Sequence of chain 1.C:
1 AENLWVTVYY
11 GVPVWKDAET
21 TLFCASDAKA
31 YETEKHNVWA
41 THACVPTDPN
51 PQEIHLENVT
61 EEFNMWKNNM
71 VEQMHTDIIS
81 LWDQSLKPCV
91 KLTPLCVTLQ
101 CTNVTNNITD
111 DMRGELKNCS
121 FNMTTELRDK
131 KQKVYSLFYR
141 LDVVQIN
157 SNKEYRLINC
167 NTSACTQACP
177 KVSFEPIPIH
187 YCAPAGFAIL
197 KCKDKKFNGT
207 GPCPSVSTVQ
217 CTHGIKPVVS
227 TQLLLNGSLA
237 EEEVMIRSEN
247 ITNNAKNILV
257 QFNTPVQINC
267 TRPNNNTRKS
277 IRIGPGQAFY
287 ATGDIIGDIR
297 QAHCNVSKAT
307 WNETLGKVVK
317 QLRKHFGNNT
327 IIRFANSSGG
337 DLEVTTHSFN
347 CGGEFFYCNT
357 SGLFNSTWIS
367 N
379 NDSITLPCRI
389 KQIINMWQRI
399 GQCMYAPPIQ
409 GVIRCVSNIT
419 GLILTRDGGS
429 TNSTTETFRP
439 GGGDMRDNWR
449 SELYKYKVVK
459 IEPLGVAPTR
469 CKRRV

Binding-site contacts:
Ligand atom C3 contacts residue ASN416 of chain 1.C at 3.8 Å.
Ligand atom C5 contacts residue ASN416 of chain 1.C at 3.6 Å.
Ligand atom O6 contacts residue PRO261 of chain 1.C at 3.4 Å.
Ligand atom C4 contacts residue ASN416 of chain 1.C at 4.2 Å.
Ligand atom O7 contacts residue ASN416 of chain 1.C at 3.9 Å.
Ligand atom C2 contacts residue ASN416 of chain 1.C at 2.5 Å.
Ligand atom N2 contacts residue ASN416 of chain 1.C at 2.9 Å (h-bond).
Ligand atom C5 contacts residue PRO261 of chain 1.C at 4.5 Å (hydrophobic).
Ligand atom O5 contacts residue PRO261 of chain 1.C at 3.7 Å.
Ligand atom N2 contacts residue ASN232 of chain 1.C at 4.5 Å.
Ligand atom C1 contacts residue PRO261 of chain 1.C at 4.4 Å (hydrophobic).
Ligand atom C7 contacts residue VAL414 of chain 1.C at 4.5 Å (hydrophobic).
Ligand atom C8 contacts residue NAG1 of chain 1.DA at 3.8 Å.
Ligand atom O5 contacts residue ASN416 of chain 1.C at 2.3 Å (h-bond).
Ligand atom O7 contacts residue VAL414 of chain 1.C at 4.0 Å.
Ligand atom C8 contacts residue VAL414 of chain 1.C at 3.4 Å (hydrophobic).
Ligand atom C7 contacts residue ASN416 of chain 1.C at 3.6 Å.
Ligand atom C1 contacts residue ASN416 of chain 1.C at 1.4 Å.
Ligand atom C8 contacts residue SER415 of chain 1.C at 4.1 Å.
Ligand atom C6 contacts residue PRO261 of chain 1.C at 4.3 Å (hydrophobic).

This small molecule binds to this protein.
Small molecule (SMILES): CC(=O)N[C@H]1[C@H](O[C@H]2[C@H](O)[C@@H](NC(C)=O)CO[C@@H]2CO)O[C@H](CO)[C@@H](O)[C@@H]1O